Binding-site contacts:
Ligand atom C7 contacts residue ASN53 of chain 1.K at 3.5 Å.
Ligand atom C1 contacts residue ASN53 of chain 1.K at 1.6 Å.
Ligand atom N2 contacts residue ASN53 of chain 1.K at 2.8 Å (h-bond).
Ligand atom O6 contacts residue ILE55 of chain 1.K at 3.4 Å.
Ligand atom C6 contacts residue ILE55 of chain 1.K at 4.2 Å (hydrophobic).
Ligand atom C8 contacts residue ASN53 of chain 1.K at 4.3 Å.
Ligand atom O5 contacts residue ASN53 of chain 1.K at 2.7 Å (h-bond).
Ligand atom C3 contacts residue ASN53 of chain 1.K at 3.3 Å.
Ligand atom O7 contacts residue ASN53 of chain 1.K at 3.9 Å.
Ligand atom C8 contacts residue LEU46 of chain 1.K at 3.7 Å (hydrophobic).
Ligand atom C2 contacts residue ASN53 of chain 1.K at 2.6 Å.
Ligand atom C5 contacts residue ILE55 of chain 1.K at 4.2 Å (hydrophobic).
Ligand atom C7 contacts residue LEU46 of chain 1.K at 4.5 Å (hydrophobic).
Ligand atom C4 contacts residue ASN53 of chain 1.K at 4.0 Å.
Ligand atom C5 contacts residue ASN53 of chain 1.K at 3.4 Å.

Sequence of chain 1.K:
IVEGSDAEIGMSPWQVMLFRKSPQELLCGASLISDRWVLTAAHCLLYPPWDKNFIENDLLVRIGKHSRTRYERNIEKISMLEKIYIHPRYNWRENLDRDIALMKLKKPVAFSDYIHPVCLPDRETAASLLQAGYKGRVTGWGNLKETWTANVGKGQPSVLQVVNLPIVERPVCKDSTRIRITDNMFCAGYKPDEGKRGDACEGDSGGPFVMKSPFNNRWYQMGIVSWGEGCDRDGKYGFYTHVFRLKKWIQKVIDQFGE

A small-molecule ligand and the protein it binds are described below.
Small molecule (SMILES): CC(=O)N[C@@H]1[C@@H](O)[C@H](O)[C@@H](CO)O[C@H]1O